The small molecule below binds the protein below.
Small molecule (SMILES): CC(=O)N[C@H]1[C@H](O[C@H]2[C@H](O)[C@@H](NC(C)=O)CO[C@@H]2CO)O[C@H](CO)[C@@H](O)[C@@H]1O

Sequence of chain 1.B:
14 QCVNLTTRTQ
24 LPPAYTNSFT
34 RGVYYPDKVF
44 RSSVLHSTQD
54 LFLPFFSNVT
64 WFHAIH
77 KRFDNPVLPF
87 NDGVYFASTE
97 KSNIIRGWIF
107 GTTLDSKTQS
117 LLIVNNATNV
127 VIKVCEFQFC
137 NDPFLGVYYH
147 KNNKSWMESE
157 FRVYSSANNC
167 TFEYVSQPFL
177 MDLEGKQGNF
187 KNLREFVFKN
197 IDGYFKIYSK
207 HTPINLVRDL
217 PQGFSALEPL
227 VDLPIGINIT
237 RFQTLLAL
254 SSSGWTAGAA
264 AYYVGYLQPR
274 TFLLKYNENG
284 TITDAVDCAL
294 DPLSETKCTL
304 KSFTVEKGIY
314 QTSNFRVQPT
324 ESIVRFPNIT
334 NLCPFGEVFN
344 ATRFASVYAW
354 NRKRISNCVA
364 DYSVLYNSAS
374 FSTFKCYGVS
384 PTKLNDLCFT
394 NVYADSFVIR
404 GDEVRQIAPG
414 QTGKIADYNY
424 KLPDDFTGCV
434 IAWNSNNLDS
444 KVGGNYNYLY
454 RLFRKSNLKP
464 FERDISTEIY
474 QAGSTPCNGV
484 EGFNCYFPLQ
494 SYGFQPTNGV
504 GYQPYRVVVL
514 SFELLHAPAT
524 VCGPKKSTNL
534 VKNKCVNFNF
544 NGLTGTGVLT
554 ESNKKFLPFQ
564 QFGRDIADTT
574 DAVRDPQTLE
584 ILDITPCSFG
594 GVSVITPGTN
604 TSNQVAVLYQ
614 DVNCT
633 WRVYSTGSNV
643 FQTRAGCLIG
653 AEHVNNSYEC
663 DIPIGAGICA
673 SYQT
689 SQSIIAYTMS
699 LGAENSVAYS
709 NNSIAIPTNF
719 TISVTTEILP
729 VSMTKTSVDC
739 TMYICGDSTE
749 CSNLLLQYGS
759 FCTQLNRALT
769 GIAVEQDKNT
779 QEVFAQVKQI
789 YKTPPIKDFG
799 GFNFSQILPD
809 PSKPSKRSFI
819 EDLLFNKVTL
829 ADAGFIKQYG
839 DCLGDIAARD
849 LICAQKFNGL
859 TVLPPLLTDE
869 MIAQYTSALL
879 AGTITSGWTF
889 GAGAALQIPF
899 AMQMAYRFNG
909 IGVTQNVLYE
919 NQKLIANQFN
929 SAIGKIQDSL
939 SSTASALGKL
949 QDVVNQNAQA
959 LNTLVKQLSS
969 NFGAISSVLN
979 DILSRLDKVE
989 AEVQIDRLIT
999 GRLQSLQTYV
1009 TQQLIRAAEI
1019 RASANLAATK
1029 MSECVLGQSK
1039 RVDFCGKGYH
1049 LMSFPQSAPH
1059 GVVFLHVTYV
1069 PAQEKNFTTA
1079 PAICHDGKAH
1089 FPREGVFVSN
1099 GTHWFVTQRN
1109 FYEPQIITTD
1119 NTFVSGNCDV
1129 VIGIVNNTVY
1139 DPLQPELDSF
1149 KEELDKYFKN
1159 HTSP

Binding-site contacts:
Ligand atom C1 contacts residue ASN137 of chain 1.B at 3.5 Å.
Ligand atom C5 contacts residue ASN137 of chain 1.B at 3.4 Å.
Ligand atom C8 contacts residue VAL16 of chain 1.B at 4.2 Å (hydrophobic).
Ligand atom C8 contacts residue CYS15 of chain 1.B at 3.3 Å (hydrophobic).
Ligand atom N2 contacts residue ASN17 of chain 1.B at 2.6 Å (h-bond).
Ligand atom C7 contacts residue ASN17 of chain 1.B at 3.2 Å.
Ligand atom O6 contacts residue ASN137 of chain 1.B at 3.4 Å (h-bond).
Ligand atom O5 contacts residue ASN17 of chain 1.B at 2.6 Å (h-bond).
Ligand atom C6 contacts residue ASN137 of chain 1.B at 3.8 Å.
Ligand atom C4 contacts residue ASN17 of chain 1.B at 4.3 Å.
Ligand atom C2 contacts residue ASN17 of chain 1.B at 2.3 Å.
Ligand atom O5 contacts residue ASN137 of chain 1.B at 3.3 Å (h-bond).
Ligand atom C3 contacts residue ASN17 of chain 1.B at 3.7 Å.
Ligand atom C5 contacts residue ASN17 of chain 1.B at 3.8 Å.
Ligand atom C8 contacts residue ASN17 of chain 1.B at 4.2 Å.
Ligand atom O7 contacts residue ASN17 of chain 1.B at 3.5 Å (h-bond).
Ligand atom C1 contacts residue ASN17 of chain 1.B at 1.4 Å.